Sequence of chain 1.D:
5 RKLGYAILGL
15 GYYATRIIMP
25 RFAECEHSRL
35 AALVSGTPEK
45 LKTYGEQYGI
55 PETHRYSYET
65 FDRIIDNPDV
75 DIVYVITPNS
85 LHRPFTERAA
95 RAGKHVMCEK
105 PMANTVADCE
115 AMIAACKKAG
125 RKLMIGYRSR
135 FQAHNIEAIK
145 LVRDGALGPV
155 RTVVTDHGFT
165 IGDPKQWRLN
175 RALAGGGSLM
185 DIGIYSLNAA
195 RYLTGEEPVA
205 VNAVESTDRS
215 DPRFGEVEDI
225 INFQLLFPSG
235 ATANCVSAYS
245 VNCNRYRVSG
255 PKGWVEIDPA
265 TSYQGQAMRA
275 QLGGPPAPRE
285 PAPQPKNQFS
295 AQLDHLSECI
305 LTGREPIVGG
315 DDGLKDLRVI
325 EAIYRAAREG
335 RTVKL

Binding-site contacts:
Ligand atom O1 contacts residue NDP1 of chain 1.T at 3.3 Å.
Ligand atom C6 contacts residue TYR267 of chain 1.D at 4.2 Å (hydrophobic).
Ligand atom O2 contacts residue ARG172 of chain 1.D at 3.2 Å (salt-bridge).
Ligand atom O1 contacts residue LYS104 of chain 1.D at 2.5 Å (salt-bridge).
Ligand atom C1 contacts residue LYS104 of chain 1.D at 3.6 Å.
Ligand atom O5 contacts residue TYR189 of chain 1.D at 3.4 Å (h-bond).
Ligand atom C5 contacts residue ARG132 of chain 1.D at 4.5 Å.
Ligand atom O6 contacts residue ILE186 of chain 1.D at 3.5 Å.
Ligand atom O6 contacts residue ASN248 of chain 1.D at 4.2 Å.
Ligand atom C2 contacts residue ARG172 of chain 1.D at 4.1 Å.
Ligand atom O2 contacts residue LYS104 of chain 1.D at 3.1 Å (salt-bridge).
Ligand atom O2 contacts residue ASP185 of chain 1.D at 2.6 Å (salt-bridge).
Ligand atom O1 contacts residue ASP185 of chain 1.D at 3.8 Å.
Ligand atom C4 contacts residue PHE163 of chain 1.D at 4.4 Å (hydrophobic).
Ligand atom O3 contacts residue ASP185 of chain 1.D at 2.8 Å (salt-bridge).
Ligand atom C5 contacts residue TYR267 of chain 1.D at 3.8 Å (hydrophobic).
Ligand atom O2 contacts residue NDP1 of chain 1.T at 3.5 Å.
Ligand atom C2 contacts residue NDP1 of chain 1.T at 4.0 Å.
Ligand atom C4 contacts residue ASP185 of chain 1.D at 4.4 Å.
Ligand atom C3 contacts residue PHE163 of chain 1.D at 4.5 Å (hydrophobic).
Ligand atom O4 contacts residue PHE163 of chain 1.D at 4.4 Å.
Ligand atom C3 contacts residue ASP185 of chain 1.D at 3.7 Å.
Ligand atom C6 contacts residue ARG132 of chain 1.D at 4.1 Å.
Ligand atom C3 contacts residue NDP1 of chain 1.T at 4.0 Å.
Ligand atom O4 contacts residue TYR267 of chain 1.D at 4.4 Å.
Ligand atom C2 contacts residue ASP185 of chain 1.D at 3.4 Å.
Ligand atom C2 contacts residue LYS104 of chain 1.D at 3.6 Å.
Ligand atom C1 contacts residue NDP1 of chain 1.T at 3.2 Å.
Ligand atom O5 contacts residue NDP1 of chain 1.T at 3.9 Å.
Ligand atom C3 contacts residue ARG172 of chain 1.D at 3.9 Å.
Ligand atom O5 contacts residue ILE186 of chain 1.D at 4.5 Å.
Ligand atom C1 contacts residue ASP185 of chain 1.D at 4.3 Å.
Ligand atom C5 contacts residue NDP1 of chain 1.T at 4.1 Å.
Ligand atom O5 contacts residue ARG132 of chain 1.D at 4.0 Å.
Ligand atom O3 contacts residue ARG172 of chain 1.D at 3.4 Å (salt-bridge).
Ligand atom C1 contacts residue TYR189 of chain 1.D at 3.4 Å (hydrophobic).
Ligand atom O3 contacts residue PHE163 of chain 1.D at 3.5 Å.
Ligand atom O1 contacts residue TYR189 of chain 1.D at 2.5 Å (h-bond).

This small molecule binds to this protein.
Small molecule (SMILES): OC[C@H]1O[C@@H](O)[C@H](O)[C@@H](O)[C@@H]1O